A protein and the small-molecule ligand that binds it are described below.
Small molecule (SMILES): C[C@H](O)[C@@H](NC(=O)[C@@H](C)NC(=O)[C@@H](CCC(=O)O)NC(=O)[C@@H](CC(=O)O)NC(=O)[C@@H](Cc1c[nH]cn1)NC(=O)[C@@H](Cc1c[nH]c2ccccc12)NC(=O)CNC(=O)CN)C(=O)N[C@H](Cc1c[nH]c2ccccc12)C(=O)N[C@@H](C=O)CCCCN

Sequence of chain 1.B:
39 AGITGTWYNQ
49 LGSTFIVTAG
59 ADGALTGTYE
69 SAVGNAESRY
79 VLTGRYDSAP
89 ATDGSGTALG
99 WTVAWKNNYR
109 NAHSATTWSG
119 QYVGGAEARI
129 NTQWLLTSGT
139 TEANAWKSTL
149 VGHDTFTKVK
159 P

Binding-site contacts:
Ligand atom OE2 contacts residue TYR78 of chain 2.B at 2.7 Å (h-bond).
Ligand atom CD2 contacts residue TRP144 of chain 1.B at 3.4 Å (hydrophobic).
Ligand atom CE1 contacts residue TRP144 of chain 1.B at 3.7 Å (hydrophobic).
Ligand atom CB contacts residue TRP103 of chain 2.B at 3.6 Å (hydrophobic).
Ligand atom O contacts residue ALA110 of chain 2.B at 3.5 Å.
Ligand atom O contacts residue ALA110 of chain 2.B at 3.6 Å.
Ligand atom O contacts residue ALA110 of chain 2.B at 3.2 Å.
Ligand atom O contacts residue TRP144 of chain 1.B at 3.7 Å.
Ligand atom CZ2 contacts residue TRP132 of chain 2.B at 3.5 Å (hydrophobic).
Ligand atom CD1 contacts residue SER51 of chain 2.B at 3.3 Å.
Ligand atom CZ3 contacts residue THR114 of chain 2.B at 3.3 Å.
Ligand atom O contacts residue TYR67 of chain 2.B at 3.3 Å (h-bond).
Ligand atom C contacts residue TYR67 of chain 2.B at 3.0 Å (hydrophobic).
Ligand atom N contacts residue SER51 of chain 2.B at 2.9 Å (h-bond).
Ligand atom OE2 contacts residue ARG108 of chain 2.B at 2.9 Å (salt-bridge).
Ligand atom NE1 contacts residue ASP152 of chain 2.B at 2.8 Å (salt-bridge).
Ligand atom N contacts residue TYR67 of chain 2.B at 3.3 Å (h-bond).
Ligand atom ND1 contacts residue TRP144 of chain 1.B at 3.6 Å.
Ligand atom C contacts residue SER112 of chain 2.B at 3.7 Å.
Ligand atom CA contacts residue TRP103 of chain 2.B at 3.7 Å (hydrophobic).
Ligand atom CD contacts residue TYR78 of chain 2.B at 3.7 Å (hydrophobic).
Ligand atom C contacts residue SER51 of chain 2.B at 3.6 Å.
Ligand atom CE2 contacts residue ASP152 of chain 2.B at 3.6 Å.
Ligand atom CA contacts residue TYR67 of chain 2.B at 3.2 Å (hydrophobic).
Ligand atom CG contacts residue TYR78 of chain 2.B at 3.6 Å (hydrophobic).
Ligand atom CB contacts residue TRP103 of chain 2.B at 3.6 Å (hydrophobic).
Ligand atom CD contacts residue ARG108 of chain 2.B at 3.4 Å.
Ligand atom O contacts residue SER112 of chain 2.B at 2.8 Å (h-bond).
Ligand atom CA contacts residue SER51 of chain 2.B at 3.4 Å.
Ligand atom OE1 contacts residue ARG108 of chain 2.B at 3.0 Å (salt-bridge).
Ligand atom CB contacts residue TRP144 of chain 1.B at 3.5 Å (hydrophobic).
Ligand atom NE1 contacts residue TRP116 of chain 2.B at 3.6 Å.
Ligand atom CA contacts residue GLY50 of chain 2.B at 3.6 Å.
Ligand atom CB contacts residue TRP103 of chain 2.B at 3.5 Å (hydrophobic).
Ligand atom CZ3 contacts residue ASN109 of chain 2.B at 3.6 Å.
Ligand atom CE3 contacts residue ASN109 of chain 2.B at 3.5 Å.
Ligand atom OE1 contacts residue SER76 of chain 2.B at 3.0 Å (h-bond).
Ligand atom CG contacts residue TRP144 of chain 1.B at 3.5 Å (hydrophobic).
Ligand atom CB contacts residue TYR67 of chain 2.B at 3.6 Å (hydrophobic).
Ligand atom CE2 contacts residue TRP116 of chain 2.B at 3.7 Å (hydrophobic).

Sequence of chain 2.B:
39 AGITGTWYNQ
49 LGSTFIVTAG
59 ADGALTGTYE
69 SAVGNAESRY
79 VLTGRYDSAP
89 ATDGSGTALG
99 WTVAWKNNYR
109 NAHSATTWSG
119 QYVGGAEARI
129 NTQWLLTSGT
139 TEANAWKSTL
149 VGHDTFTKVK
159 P